Binding-site contacts:
Ligand atom C contacts residue TYR204 of chain 1.M at 4.4 Å (hydrophobic).
Ligand atom CM contacts residue PHE97 of chain 1.M at 3.7 Å (hydrophobic).
Ligand atom CA contacts residue TYR204 of chain 1.M at 3.4 Å (hydrophobic).
Ligand atom N contacts residue SER145 of chain 1.M at 3.7 Å.
Ligand atom CM contacts residue TYR159 of chain 1.M at 3.4 Å (hydrophobic).
Ligand atom N contacts residue NAP1 of chain 1.HB at 4.0 Å.
Ligand atom O contacts residue NAP1 of chain 1.HB at 3.0 Å.
Ligand atom O contacts residue GLY190 of chain 1.M at 4.5 Å.
Ligand atom C contacts residue GLY190 of chain 1.M at 4.4 Å.
Ligand atom CA contacts residue NAP1 of chain 1.HB at 3.6 Å.
Ligand atom N contacts residue THR147 of chain 1.M at 3.0 Å (h-bond).
Ligand atom C contacts residue TYR159 of chain 1.M at 3.4 Å (hydrophobic).
Ligand atom CA contacts residue SER145 of chain 1.M at 4.4 Å.
Ligand atom C contacts residue TRP156 of chain 1.M at 4.0 Å (hydrophobic).
Ligand atom C contacts residue LEU197 of chain 1.M at 4.5 Å (hydrophobic).
Ligand atom CA contacts residue ASN191 of chain 1.M at 3.4 Å.
Ligand atom N contacts residue GLU253 of chain 1.O at 2.7 Å (salt-bridge).
Ligand atom N contacts residue ASN191 of chain 1.M at 3.8 Å.
Ligand atom C contacts residue NAP1 of chain 1.HB at 3.3 Å.
Ligand atom N contacts residue TRP156 of chain 1.M at 4.3 Å.
Ligand atom N contacts residue ILE146 of chain 1.M at 4.2 Å.
Ligand atom CA contacts residue GLY190 of chain 1.M at 3.5 Å.
Ligand atom CM contacts residue TRP156 of chain 1.M at 3.5 Å (hydrophobic).
Ligand atom CA contacts residue GLU253 of chain 1.O at 3.7 Å.
Ligand atom CM contacts residue LEU197 of chain 1.M at 3.6 Å (hydrophobic).
Ligand atom C contacts residue THR147 of chain 1.M at 4.0 Å.
Ligand atom CA contacts residue LEU197 of chain 1.M at 4.3 Å (hydrophobic).
Ligand atom N contacts residue TYR204 of chain 1.M at 4.1 Å.
Ligand atom CA contacts residue TRP156 of chain 1.M at 3.8 Å (hydrophobic).
Ligand atom N contacts residue GLY190 of chain 1.M at 3.1 Å (h-bond).
Ligand atom O contacts residue TYR159 of chain 1.M at 2.7 Å (h-bond).
Ligand atom O contacts residue THR147 of chain 1.M at 3.6 Å.
Ligand atom CA contacts residue THR147 of chain 1.M at 4.0 Å.
Ligand atom CM contacts residue NAP1 of chain 1.HB at 4.0 Å.
Ligand atom O contacts residue SER145 of chain 1.M at 2.8 Å (h-bond).
Ligand atom C contacts residue SER145 of chain 1.M at 3.9 Å.

Sequence of chain 1.O:
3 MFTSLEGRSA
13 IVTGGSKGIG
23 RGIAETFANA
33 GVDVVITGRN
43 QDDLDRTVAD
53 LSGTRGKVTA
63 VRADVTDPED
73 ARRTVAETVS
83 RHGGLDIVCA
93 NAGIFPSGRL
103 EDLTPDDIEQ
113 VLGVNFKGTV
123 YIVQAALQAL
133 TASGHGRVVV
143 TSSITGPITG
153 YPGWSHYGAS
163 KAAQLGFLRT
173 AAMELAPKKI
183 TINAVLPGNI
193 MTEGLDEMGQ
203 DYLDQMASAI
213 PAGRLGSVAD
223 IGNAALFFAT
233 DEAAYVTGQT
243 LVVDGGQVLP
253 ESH

The small molecule below binds the protein below.
Small molecule (SMILES): CC(=O)CN

Sequence of chain 1.M:
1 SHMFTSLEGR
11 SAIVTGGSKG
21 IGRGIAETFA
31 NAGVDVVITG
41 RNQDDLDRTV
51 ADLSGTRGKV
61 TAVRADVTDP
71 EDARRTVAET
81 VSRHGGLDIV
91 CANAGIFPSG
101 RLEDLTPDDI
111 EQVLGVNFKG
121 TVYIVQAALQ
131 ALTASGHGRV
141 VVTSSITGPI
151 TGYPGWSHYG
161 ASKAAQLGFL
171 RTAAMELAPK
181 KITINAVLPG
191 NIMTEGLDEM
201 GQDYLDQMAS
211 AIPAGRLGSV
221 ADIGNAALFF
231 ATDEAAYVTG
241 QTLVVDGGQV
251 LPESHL